Sequence of chain 1.D:
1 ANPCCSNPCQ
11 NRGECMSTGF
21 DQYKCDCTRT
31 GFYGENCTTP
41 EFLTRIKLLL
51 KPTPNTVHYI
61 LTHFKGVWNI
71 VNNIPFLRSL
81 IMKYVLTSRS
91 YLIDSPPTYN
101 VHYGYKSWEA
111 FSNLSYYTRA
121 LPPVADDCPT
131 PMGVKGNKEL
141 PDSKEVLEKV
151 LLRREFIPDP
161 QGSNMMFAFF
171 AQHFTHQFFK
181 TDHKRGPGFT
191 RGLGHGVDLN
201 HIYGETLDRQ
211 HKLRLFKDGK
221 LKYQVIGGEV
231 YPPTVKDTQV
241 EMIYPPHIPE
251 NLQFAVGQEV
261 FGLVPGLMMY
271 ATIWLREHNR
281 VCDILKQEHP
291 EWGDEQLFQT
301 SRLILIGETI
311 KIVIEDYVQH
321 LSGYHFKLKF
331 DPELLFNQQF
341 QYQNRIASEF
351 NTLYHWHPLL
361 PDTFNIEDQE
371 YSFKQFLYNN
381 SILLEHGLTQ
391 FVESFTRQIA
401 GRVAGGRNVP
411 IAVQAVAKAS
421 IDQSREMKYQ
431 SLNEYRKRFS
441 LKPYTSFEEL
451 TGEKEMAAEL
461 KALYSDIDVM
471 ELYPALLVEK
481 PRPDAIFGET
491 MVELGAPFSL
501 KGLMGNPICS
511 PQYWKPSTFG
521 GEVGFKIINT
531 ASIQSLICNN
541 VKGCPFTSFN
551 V

A small-molecule ligand and the protein it binds are described below.
Small molecule (SMILES): CC(=O)N[C@@H]1[C@@H](O)[C@H](O)[C@@H](CO)O[C@H]1O

Binding-site contacts:
Ligand atom C7 contacts residue ASN379 of chain 1.D at 3.6 Å.
Ligand atom C2 contacts residue GLN375 of chain 1.D at 4.2 Å.
Ligand atom O5 contacts residue ASN379 of chain 1.D at 2.3 Å (h-bond).
Ligand atom N2 contacts residue ASN379 of chain 1.D at 3.0 Å (h-bond).
Ligand atom O7 contacts residue LYS374 of chain 1.D at 3.9 Å.
Ligand atom C4 contacts residue ASN379 of chain 1.D at 4.2 Å.
Ligand atom C5 contacts residue ILE382 of chain 1.D at 4.2 Å (hydrophobic).
Ligand atom O6 contacts residue GLU385 of chain 1.D at 3.9 Å.
Ligand atom O6 contacts residue SER381 of chain 1.D at 3.1 Å (h-bond).
Ligand atom C5 contacts residue SER381 of chain 1.D at 3.5 Å.
Ligand atom C1 contacts residue SER381 of chain 1.D at 3.6 Å.
Ligand atom O6 contacts residue ILE382 of chain 1.D at 3.6 Å.
Ligand atom C5 contacts residue ASN379 of chain 1.D at 3.6 Å.
Ligand atom C6 contacts residue TYR371 of chain 1.D at 4.4 Å (hydrophobic).
Ligand atom O7 contacts residue ASN379 of chain 1.D at 3.8 Å.
Ligand atom C3 contacts residue ASN379 of chain 1.D at 3.8 Å.
Ligand atom C2 contacts residue ASN379 of chain 1.D at 2.4 Å.
Ligand atom C1 contacts residue ASN379 of chain 1.D at 1.4 Å.
Ligand atom O5 contacts residue ILE382 of chain 1.D at 3.3 Å.
Ligand atom C7 contacts residue GLN375 of chain 1.D at 4.3 Å.
Ligand atom C6 contacts residue ILE382 of chain 1.D at 3.8 Å (hydrophobic).
Ligand atom C1 contacts residue GLN375 of chain 1.D at 4.1 Å.
Ligand atom O5 contacts residue SER381 of chain 1.D at 3.3 Å (h-bond).
Ligand atom C6 contacts residue SER381 of chain 1.D at 3.8 Å.
Ligand atom C1 contacts residue ILE382 of chain 1.D at 4.2 Å (hydrophobic).
Ligand atom O7 contacts residue GLN375 of chain 1.D at 3.2 Å.